Sequence of chain 1.B:
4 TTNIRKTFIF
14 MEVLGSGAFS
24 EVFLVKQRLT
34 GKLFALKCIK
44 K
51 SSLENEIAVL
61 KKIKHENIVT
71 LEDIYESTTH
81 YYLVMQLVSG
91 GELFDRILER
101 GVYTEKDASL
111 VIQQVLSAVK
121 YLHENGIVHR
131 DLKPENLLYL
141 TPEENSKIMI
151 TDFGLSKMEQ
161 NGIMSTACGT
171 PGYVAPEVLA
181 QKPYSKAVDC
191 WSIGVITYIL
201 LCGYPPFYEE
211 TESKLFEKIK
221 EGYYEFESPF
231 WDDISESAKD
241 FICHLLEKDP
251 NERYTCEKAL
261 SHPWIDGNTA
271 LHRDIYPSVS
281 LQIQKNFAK

This small molecule binds to this protein.
Small molecule (SMILES): CCN(CC)CCNC(=O)c1c(C)[nH]c(/C=C2\C(=O)Nc3ccc(Cl)cc32)c1C

Binding-site contacts:
Ligand atom CL contacts residue VAL25 of chain 1.B at 3.5 Å.
Ligand atom CAC contacts residue MET85 of chain 1.B at 3.6 Å (hydrophobic).
Ligand atom OAJ contacts residue GLN86 of chain 1.B at 4.0 Å.
Ligand atom CAK contacts residue LEU138 of chain 1.B at 3.9 Å (hydrophobic).
Ligand atom NAH contacts residue VAL69 of chain 1.B at 4.0 Å.
Ligand atom CAR contacts residue VAL88 of chain 1.B at 3.5 Å (hydrophobic).
Ligand atom CAF contacts residue ALA38 of chain 1.B at 3.5 Å (hydrophobic).
Ligand atom CAI contacts residue VAL88 of chain 1.B at 3.9 Å (hydrophobic).
Ligand atom CAC contacts residue GLN86 of chain 1.B at 4.0 Å.
Ligand atom CAB contacts residue MET85 of chain 1.B at 4.0 Å (hydrophobic).
Ligand atom CAC contacts residue VAL69 of chain 1.B at 4.0 Å (hydrophobic).
Ligand atom CAO contacts residue LEU17 of chain 1.B at 4.0 Å (hydrophobic).
Ligand atom CAC contacts residue ALA38 of chain 1.B at 3.9 Å (hydrophobic).
Ligand atom NAH contacts residue LEU87 of chain 1.B at 4.1 Å.
Ligand atom CAI contacts residue ALA38 of chain 1.B at 3.8 Å (hydrophobic).
Ligand atom CL contacts residue THR151 of chain 1.B at 3.9 Å.
Ligand atom CAI contacts residue GLN86 of chain 1.B at 3.9 Å.
Ligand atom CAD contacts residue THR151 of chain 1.B at 4.0 Å.
Ligand atom CL contacts residue LYS40 of chain 1.B at 3.7 Å.
Ligand atom CAA contacts residue VAL25 of chain 1.B at 4.0 Å (hydrophobic).
Ligand atom CAE contacts residue ALA38 of chain 1.B at 4.0 Å (hydrophobic).
Ligand atom CAD contacts residue VAL25 of chain 1.B at 4.0 Å (hydrophobic).
Ligand atom OAJ contacts residue VAL88 of chain 1.B at 2.8 Å (h-bond).
Ligand atom CAA contacts residue THR151 of chain 1.B at 3.8 Å.
Ligand atom CAA contacts residue ASP152 of chain 1.B at 3.9 Å.
Ligand atom CL contacts residue EDO1 of chain 1.H at 3.6 Å.
Ligand atom OAJ contacts residue LEU87 of chain 1.B at 3.5 Å.
Ligand atom CAN contacts residue LEU17 of chain 1.B at 4.0 Å (hydrophobic).
Ligand atom CAM contacts residue LEU138 of chain 1.B at 4.0 Å (hydrophobic).
Ligand atom CAL contacts residue LEU138 of chain 1.B at 3.7 Å (hydrophobic).
Ligand atom NAP contacts residue LEU17 of chain 1.B at 3.7 Å.
Ligand atom CAF contacts residue GLN86 of chain 1.B at 3.8 Å.
Ligand atom NAH contacts residue ALA38 of chain 1.B at 3.3 Å.
Ligand atom CL contacts residue ASP152 of chain 1.B at 3.3 Å.
Ligand atom NAH contacts residue GLN86 of chain 1.B at 2.9 Å (h-bond).
Ligand atom CAE contacts residue THR151 of chain 1.B at 4.0 Å.
Ligand atom CAB contacts residue THR151 of chain 1.B at 3.5 Å.
Ligand atom CAL contacts residue LEU17 of chain 1.B at 3.8 Å (hydrophobic).
Ligand atom NAP contacts residue LEU87 of chain 1.B at 4.0 Å.
Ligand atom CAQ contacts residue LEU17 of chain 1.B at 3.5 Å (hydrophobic).